A small-molecule ligand and the protein it binds are described below.
Small molecule (SMILES): CC(=O)N[C@@H]1[C@@H](O)[C@H](O)[C@@H](CO)O[C@H]1O

Sequence of chain 1.C:
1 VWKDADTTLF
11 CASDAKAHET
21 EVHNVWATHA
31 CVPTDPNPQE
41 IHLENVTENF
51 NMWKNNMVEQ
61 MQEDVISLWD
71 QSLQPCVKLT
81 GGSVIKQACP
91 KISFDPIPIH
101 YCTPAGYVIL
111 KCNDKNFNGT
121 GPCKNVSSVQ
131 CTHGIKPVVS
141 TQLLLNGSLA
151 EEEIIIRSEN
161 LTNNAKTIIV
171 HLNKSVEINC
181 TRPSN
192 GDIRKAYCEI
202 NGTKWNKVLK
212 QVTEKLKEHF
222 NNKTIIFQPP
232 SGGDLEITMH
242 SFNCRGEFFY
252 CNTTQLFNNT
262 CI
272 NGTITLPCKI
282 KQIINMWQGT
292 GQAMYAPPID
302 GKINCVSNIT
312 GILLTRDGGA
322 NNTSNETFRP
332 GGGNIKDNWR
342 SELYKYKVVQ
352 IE

Binding-site contacts:
Ligand atom C4 contacts residue ASP95 of chain 1.C at 4.2 Å.
Ligand atom C8 contacts residue LEU145 of chain 1.C at 3.8 Å (hydrophobic).
Ligand atom O7 contacts residue ASN146 of chain 1.C at 4.0 Å.
Ligand atom O7 contacts residue PRO96 of chain 1.C at 4.0 Å.
Ligand atom O4 contacts residue VAL307 of chain 1.C at 4.0 Å.
Ligand atom O5 contacts residue LYS136 of chain 1.C at 3.7 Å.
Ligand atom C2 contacts residue SER308 of chain 1.C at 3.6 Å.
Ligand atom O3 contacts residue ARG246 of chain 1.C at 3.7 Å.
Ligand atom C2 contacts residue VAL307 of chain 1.C at 4.3 Å (hydrophobic).
Ligand atom C1 contacts residue VAL307 of chain 1.C at 4.0 Å (hydrophobic).
Ligand atom C6 contacts residue NAG1 of chain 1.KA at 4.2 Å.
Ligand atom O5 contacts residue ASN146 of chain 1.C at 2.3 Å (h-bond).
Ligand atom C1 contacts residue ASN146 of chain 1.C at 1.4 Å.
Ligand atom N2 contacts residue ASN146 of chain 1.C at 3.0 Å (h-bond).
Ligand atom C8 contacts residue SER308 of chain 1.C at 3.4 Å.
Ligand atom O6 contacts residue NAG1 of chain 1.KA at 4.4 Å.
Ligand atom O5 contacts residue NAG1 of chain 1.KA at 3.9 Å.
Ligand atom C5 contacts residue VAL307 of chain 1.C at 3.5 Å (hydrophobic).
Ligand atom C4 contacts residue VAL307 of chain 1.C at 3.9 Å (hydrophobic).
Ligand atom O3 contacts residue ASP95 of chain 1.C at 4.2 Å.
Ligand atom C3 contacts residue VAL307 of chain 1.C at 3.7 Å (hydrophobic).
Ligand atom C5 contacts residue ASN146 of chain 1.C at 3.6 Å.
Ligand atom C3 contacts residue SER308 of chain 1.C at 3.9 Å.
Ligand atom C4 contacts residue ASN146 of chain 1.C at 4.2 Å.
Ligand atom O7 contacts residue ASN244 of chain 1.C at 4.4 Å.
Ligand atom C2 contacts residue ASN146 of chain 1.C at 2.5 Å.
Ligand atom O6 contacts residue LYS136 of chain 1.C at 3.3 Å (salt-bridge).
Ligand atom C1 contacts residue SER308 of chain 1.C at 3.9 Å.
Ligand atom O5 contacts residue VAL307 of chain 1.C at 4.2 Å.
Ligand atom C7 contacts residue ASN146 of chain 1.C at 3.7 Å.
Ligand atom C8 contacts residue VAL138 of chain 1.C at 4.2 Å (hydrophobic).
Ligand atom O4 contacts residue ARG246 of chain 1.C at 3.2 Å (salt-bridge).
Ligand atom C3 contacts residue ASN146 of chain 1.C at 3.8 Å.
Ligand atom N2 contacts residue SER308 of chain 1.C at 2.6 Å (h-bond).
Ligand atom O3 contacts residue CYS306 of chain 1.C at 3.5 Å (h-bond).
Ligand atom C6 contacts residue LYS136 of chain 1.C at 4.4 Å.
Ligand atom C4 contacts residue ARG246 of chain 1.C at 4.1 Å.
Ligand atom C7 contacts residue SER308 of chain 1.C at 3.5 Å.
Ligand atom C8 contacts residue ASN244 of chain 1.C at 4.1 Å.
Ligand atom C8 contacts residue PHE243 of chain 1.C at 4.4 Å (hydrophobic).